This small molecule binds to this protein.
Small molecule (SMILES): CCCN(CCc1ccccc1)C(=O)[C@@H]1OC(C(=O)O)=C[C@H](N)[C@H]1NC(C)=O

Binding-site contacts:
Ligand atom O1A contacts residue TYR333 of chain 1.A at 3.4 Å (h-bond).
Ligand atom NE contacts residue GLU41 of chain 1.A at 2.7 Å (salt-bridge).
Ligand atom O6 contacts residue TYR333 of chain 1.A at 3.4 Å (h-bond).
Ligand atom C92 contacts residue GLU199 of chain 1.A at 3.6 Å.
Ligand atom C3 contacts residue ARG40 of chain 1.A at 3.8 Å.
Ligand atom C92 contacts residue ARG216 of chain 1.A at 3.5 Å.
Ligand atom CD2 contacts residue ALA169 of chain 1.A at 3.5 Å (hydrophobic).
Ligand atom CD1 contacts residue ALA169 of chain 1.A at 3.6 Å (hydrophobic).
Ligand atom C5 contacts residue ASP73 of chain 1.A at 3.5 Å.
Ligand atom CG contacts residue ILE145 of chain 1.A at 3.6 Å (hydrophobic).
Ligand atom CG contacts residue ALA169 of chain 1.A at 3.5 Å (hydrophobic).
Ligand atom C91 contacts residue GLU200 of chain 1.A at 3.5 Å.
Ligand atom CE2 contacts residue GLY167 of chain 1.A at 3.4 Å.
Ligand atom C3 contacts residue ASP73 of chain 1.A at 3.6 Å.
Ligand atom O10 contacts residue ASP73 of chain 1.A at 3.2 Å.
Ligand atom O1A contacts residue ARG298 of chain 1.A at 3.0 Å (salt-bridge).
Ligand atom CD2 contacts residue ARG147 of chain 1.A at 3.4 Å.
Ligand atom C3 contacts residue GLU41 of chain 1.A at 3.5 Å.
Ligand atom CD1 contacts residue ILE145 of chain 1.A at 3.7 Å (hydrophobic).
Ligand atom CE2 contacts residue ALA169 of chain 1.A at 3.3 Å (hydrophobic).
Ligand atom C4 contacts residue GLU41 of chain 1.A at 3.4 Å.
Ligand atom O1A contacts residue ARG216 of chain 1.A at 3.2 Å (salt-bridge).
Ligand atom CZ contacts residue ALA169 of chain 1.A at 3.6 Å (hydrophobic).
Ligand atom O1B contacts residue ARG40 of chain 1.A at 2.8 Å (salt-bridge).
Ligand atom CD2 contacts residue ILE145 of chain 1.A at 3.6 Å (hydrophobic).
Ligand atom O10 contacts residue ARG74 of chain 1.A at 2.8 Å (salt-bridge).
Ligand atom C3 contacts residue TYR333 of chain 1.A at 3.2 Å (hydrophobic).
Ligand atom C6 contacts residue GLU200 of chain 1.A at 3.7 Å.
Ligand atom CE2 contacts residue ILE145 of chain 1.A at 3.7 Å (hydrophobic).
Ligand atom C4 contacts residue ASP73 of chain 1.A at 3.5 Å.
Ligand atom O1B contacts residue ARG298 of chain 1.A at 2.8 Å (salt-bridge).
Ligand atom NE contacts residue ASP73 of chain 1.A at 2.9 Å (salt-bridge).
Ligand atom O1B contacts residue TYR333 of chain 1.A at 3.4 Å (h-bond).
Ligand atom C81 contacts residue ALA169 of chain 1.A at 3.5 Å (hydrophobic).
Ligand atom C91 contacts residue GLU199 of chain 1.A at 3.5 Å.
Ligand atom C92 contacts residue ASN218 of chain 1.A at 3.7 Å.
Ligand atom C2 contacts residue TYR333 of chain 1.A at 2.9 Å (hydrophobic).
Ligand atom C1 contacts residue ARG298 of chain 1.A at 3.5 Å.
Ligand atom C1 contacts residue TYR333 of chain 1.A at 3.0 Å (hydrophobic).
Ligand atom C9 contacts residue GLU199 of chain 1.A at 3.6 Å.

Sequence of chain 1.A:
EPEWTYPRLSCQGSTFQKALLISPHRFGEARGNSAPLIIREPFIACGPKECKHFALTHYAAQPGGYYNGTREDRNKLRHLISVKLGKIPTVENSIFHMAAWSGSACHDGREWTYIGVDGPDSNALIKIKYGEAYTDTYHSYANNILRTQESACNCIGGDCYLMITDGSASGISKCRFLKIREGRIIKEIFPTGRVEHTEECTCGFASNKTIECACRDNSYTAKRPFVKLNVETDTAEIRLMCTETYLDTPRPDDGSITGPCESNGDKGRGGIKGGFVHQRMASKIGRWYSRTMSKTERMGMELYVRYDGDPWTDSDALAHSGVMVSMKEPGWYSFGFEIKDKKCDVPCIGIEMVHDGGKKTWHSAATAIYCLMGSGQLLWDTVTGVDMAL